Sequence of chain 1.A:
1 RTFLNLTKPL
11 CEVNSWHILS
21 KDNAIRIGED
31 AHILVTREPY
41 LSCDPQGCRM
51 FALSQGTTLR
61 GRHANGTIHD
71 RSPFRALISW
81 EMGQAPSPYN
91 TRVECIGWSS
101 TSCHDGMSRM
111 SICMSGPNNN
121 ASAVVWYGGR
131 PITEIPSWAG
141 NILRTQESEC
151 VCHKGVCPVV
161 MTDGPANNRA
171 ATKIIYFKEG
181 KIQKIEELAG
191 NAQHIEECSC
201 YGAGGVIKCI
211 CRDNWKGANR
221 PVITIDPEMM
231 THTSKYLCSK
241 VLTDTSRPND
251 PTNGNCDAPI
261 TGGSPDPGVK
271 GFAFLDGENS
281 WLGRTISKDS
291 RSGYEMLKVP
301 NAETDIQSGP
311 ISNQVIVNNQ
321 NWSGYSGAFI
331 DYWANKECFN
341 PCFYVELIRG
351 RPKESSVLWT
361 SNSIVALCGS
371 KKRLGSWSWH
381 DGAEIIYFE

Binding-site contacts:
Ligand atom O5 contacts residue SER312 of chain 1.A at 4.1 Å.
Ligand atom C5 contacts residue SER312 of chain 1.A at 4.0 Å.
Ligand atom O5 contacts residue NAG2 of chain 1.E at 2.2 Å (h-bond).
Ligand atom O6 contacts residue ASN313 of chain 1.A at 2.9 Å (h-bond).
Ligand atom O5 contacts residue ASN313 of chain 1.A at 4.0 Å.
Ligand atom O4 contacts residue PRO310 of chain 1.A at 3.7 Å.
Ligand atom C1 contacts residue ILE311 of chain 1.A at 3.9 Å (hydrophobic).
Ligand atom O6 contacts residue SER312 of chain 1.A at 4.2 Å.
Ligand atom O6 contacts residue MAN1 of chain 1.O at 2.5 Å.
Ligand atom C4 contacts residue ILE311 of chain 1.A at 4.3 Å (hydrophobic).
Ligand atom C6 contacts residue SER312 of chain 1.A at 3.7 Å.
Ligand atom C5 contacts residue ILE311 of chain 1.A at 3.3 Å (hydrophobic).
Ligand atom C6 contacts residue NAG2 of chain 1.E at 4.2 Å.
Ligand atom C1 contacts residue NAG2 of chain 1.E at 2.5 Å.
Ligand atom O2 contacts residue NAG2 of chain 1.E at 3.2 Å (h-bond).
Ligand atom C6 contacts residue ILE311 of chain 1.A at 3.7 Å (hydrophobic).
Ligand atom O6 contacts residue NAG2 of chain 1.E at 3.7 Å.
Ligand atom C5 contacts residue NAG2 of chain 1.E at 3.6 Å.
Ligand atom C4 contacts residue NAG2 of chain 1.E at 4.4 Å.
Ligand atom C6 contacts residue ASN313 of chain 1.A at 4.1 Å.
Ligand atom O5 contacts residue ILE311 of chain 1.A at 3.8 Å.
Ligand atom C2 contacts residue NAG2 of chain 1.E at 3.4 Å.
Ligand atom C6 contacts residue PRO310 of chain 1.A at 4.0 Å (hydrophobic).
Ligand atom C6 contacts residue MAN1 of chain 1.O at 3.2 Å.

The protein below binds the small molecule below.
Small molecule (SMILES): OC[C@H]1O[C@@H](O)[C@@H](O)[C@@H](O)[C@@H]1O